Sequence of chain 1.B:
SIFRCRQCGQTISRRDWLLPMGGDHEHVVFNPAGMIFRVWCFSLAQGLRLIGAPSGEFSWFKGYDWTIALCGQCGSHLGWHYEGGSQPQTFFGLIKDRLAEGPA

Binding-site contacts:
Ligand atom CA contacts residue HIS96 of chain 1.B at 3.7 Å.
Ligand atom CG contacts residue TRP79 of chain 1.B at 3.6 Å (hydrophobic).
Ligand atom O contacts residue PRO51 of chain 1.B at 3.3 Å.
Ligand atom C contacts residue TRP99 of chain 1.B at 3.9 Å (hydrophobic).
Ligand atom O contacts residue ASN50 of chain 1.B at 2.7 Å (h-bond).
Ligand atom NE2 contacts residue TRP79 of chain 1.B at 3.6 Å.
Ligand atom O contacts residue ILE87 of chain 1.B at 3.6 Å.
Ligand atom O contacts residue TRP99 of chain 1.B at 2.8 Å (h-bond).
Ligand atom CE contacts residue HIS96 of chain 1.B at 3.8 Å.
Ligand atom O contacts residue MET54 of chain 1.B at 3.8 Å.
Ligand atom NE2 contacts residue PRO51 of chain 1.B at 3.5 Å.
Ligand atom CB contacts residue TRP85 of chain 1.B at 3.4 Å (hydrophobic).
Ligand atom OE1 contacts residue SER78 of chain 1.B at 3.4 Å.
Ligand atom OE1 contacts residue PHE77 of chain 1.B at 3.8 Å.
Ligand atom CG contacts residue TRP99 of chain 1.B at 3.8 Å (hydrophobic).
Ligand atom CB contacts residue ILE87 of chain 1.B at 3.7 Å (hydrophobic).
Ligand atom CD contacts residue TYR101 of chain 1.B at 3.4 Å (hydrophobic).
Ligand atom CD contacts residue PHE77 of chain 1.B at 3.7 Å (hydrophobic).
Ligand atom CD contacts residue TRP85 of chain 1.B at 3.8 Å (hydrophobic).
Ligand atom C contacts residue PHE77 of chain 1.B at 3.6 Å (hydrophobic).
Ligand atom CD contacts residue TRP79 of chain 1.B at 3.4 Å (hydrophobic).
Ligand atom N contacts residue TRP85 of chain 1.B at 3.7 Å.
Ligand atom C contacts residue TRP79 of chain 1.B at 3.8 Å (hydrophobic).
Ligand atom CB contacts residue ALA52 of chain 1.B at 3.7 Å (hydrophobic).
Ligand atom CG contacts residue HIS96 of chain 1.B at 3.7 Å.
Ligand atom N contacts residue ASN50 of chain 1.B at 3.9 Å.
Ligand atom CB contacts residue TRP99 of chain 1.B at 3.5 Å (hydrophobic).
Ligand atom O contacts residue ASN50 of chain 1.B at 2.9 Å (h-bond).
Ligand atom CA contacts residue ASN50 of chain 1.B at 3.9 Å.
Ligand atom O contacts residue ASN50 of chain 1.B at 3.7 Å.
Ligand atom O contacts residue PHE77 of chain 1.B at 3.6 Å (h-bond).
Ligand atom NE2 contacts residue PHE77 of chain 1.B at 2.9 Å (h-bond).
Ligand atom O contacts residue PHE56 of chain 1.B at 3.1 Å.
Ligand atom C contacts residue ASN50 of chain 1.B at 3.4 Å.
Ligand atom OE1 contacts residue TRP79 of chain 1.B at 2.9 Å (h-bond).
Ligand atom OE1 contacts residue TYR101 of chain 1.B at 2.8 Å (h-bond).
Ligand atom CG contacts residue TRP85 of chain 1.B at 3.8 Å (hydrophobic).
Ligand atom CB contacts residue ASN50 of chain 1.B at 3.6 Å.
Ligand atom O contacts residue TRP99 of chain 1.B at 3.7 Å.
Ligand atom CG contacts residue TYR101 of chain 1.B at 3.2 Å (hydrophobic).

The small molecule below binds the protein below.
Small molecule (SMILES): CSCC[C@H](NC(=O)[C@H](C)NC(=O)[C@H](C)NC(=O)[C@H](C)NC(=O)[C@@H](N)Cc1ccccc1)C(=O)N[C@@H](CCC(N)=O)C(=O)N[C@H]1CCC(=O)NC1=O